Binding-site contacts:
Ligand atom CAD contacts residue LEU229 of chain 1.C at 3.7 Å (hydrophobic).
Ligand atom C6 contacts residue PHE117 of chain 1.C at 3.7 Å (hydrophobic).
Ligand atom NAO contacts residue TYR194 of chain 1.C at 2.9 Å (h-bond).
Ligand atom CAH contacts residue LEU229 of chain 1.C at 3.7 Å (hydrophobic).
Ligand atom CAR contacts residue NAP1 of chain 1.L at 3.7 Å.
Ligand atom NAB contacts residue ARG34 of chain 1.C at 3.6 Å.
Ligand atom CAJ contacts residue ASP181 of chain 1.C at 3.6 Å.
Ligand atom CAU contacts residue PHE117 of chain 1.C at 3.7 Å (hydrophobic).
Ligand atom CAF contacts residue ASP181 of chain 1.C at 3.8 Å.
Ligand atom CAQ contacts residue NAP1 of chain 1.L at 3.6 Å.
Ligand atom N3 contacts residue PHE117 of chain 1.C at 3.6 Å.
Ligand atom CAL contacts residue NAP1 of chain 1.L at 2.9 Å.
Ligand atom NAA contacts residue NAP1 of chain 1.L at 3.0 Å (h-bond).
Ligand atom C4 contacts residue PHE117 of chain 1.C at 3.5 Å (hydrophobic).
Ligand atom CAI contacts residue GLY225 of chain 1.C at 3.4 Å.
Ligand atom C4 contacts residue NAP1 of chain 1.L at 3.8 Å.
Ligand atom CAI contacts residue NAP1 of chain 1.L at 3.6 Å.
Ligand atom C6 contacts residue NAP1 of chain 1.L at 3.6 Å.
Ligand atom NAA contacts residue SER115 of chain 1.C at 2.9 Å (h-bond).
Ligand atom CAE contacts residue GLY225 of chain 1.C at 3.3 Å.
Ligand atom NAB contacts residue NAP1 of chain 1.L at 3.6 Å (h-bond).
Ligand atom CAC contacts residue MET183 of chain 1.C at 3.8 Å (hydrophobic).
Ligand atom C4 contacts residue TYR194 of chain 1.C at 3.6 Å (hydrophobic).
Ligand atom CAU contacts residue NAP1 of chain 1.L at 3.7 Å.
Ligand atom CAT contacts residue NAP1 of chain 1.L at 3.4 Å.
Ligand atom C2 contacts residue PHE117 of chain 1.C at 3.4 Å (hydrophobic).
Ligand atom N3 contacts residue NAP1 of chain 1.L at 2.9 Å (h-bond).
Ligand atom CAT contacts residue PHE117 of chain 1.C at 3.7 Å (hydrophobic).
Ligand atom N3 contacts residue TYR194 of chain 1.C at 3.6 Å (h-bond).
Ligand atom NAO contacts residue PHE117 of chain 1.C at 3.5 Å.
Ligand atom C5 contacts residue PHE117 of chain 1.C at 3.7 Å (hydrophobic).
Ligand atom NAO contacts residue NAP1 of chain 1.L at 3.5 Å.
Ligand atom NAA contacts residue PHE117 of chain 1.C at 3.6 Å.
Ligand atom CAD contacts residue VAL226 of chain 1.C at 3.7 Å (hydrophobic).
Ligand atom CAH contacts residue VAL226 of chain 1.C at 3.6 Å (hydrophobic).
Ligand atom CAH contacts residue NAP1 of chain 1.L at 3.6 Å.
Ligand atom CAK contacts residue PHE117 of chain 1.C at 3.6 Å (hydrophobic).
Ligand atom N1 contacts residue NAP1 of chain 1.L at 2.7 Å (h-bond).
Ligand atom N1 contacts residue PHE117 of chain 1.C at 3.8 Å.
Ligand atom C2 contacts residue NAP1 of chain 1.L at 3.3 Å.

This protein binds this small molecule.
Small molecule (SMILES): Nc1nc(N)c2c(-c3ccccc3)c(-c3ccccc3)[nH]c2n1

Sequence of chain 1.C:
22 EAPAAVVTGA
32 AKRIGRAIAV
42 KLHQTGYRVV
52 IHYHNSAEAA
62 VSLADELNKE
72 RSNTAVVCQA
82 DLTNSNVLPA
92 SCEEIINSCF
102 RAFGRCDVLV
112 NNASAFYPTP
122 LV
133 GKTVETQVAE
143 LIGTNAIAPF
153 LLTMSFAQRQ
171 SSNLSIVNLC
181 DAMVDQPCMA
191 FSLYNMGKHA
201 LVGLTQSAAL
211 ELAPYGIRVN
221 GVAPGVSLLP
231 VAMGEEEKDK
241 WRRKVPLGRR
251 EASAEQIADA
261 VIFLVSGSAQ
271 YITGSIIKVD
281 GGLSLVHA